Binding-site contacts:
Ligand atom O3 contacts residue ILE89 of chain 1.B at 3.7 Å.
Ligand atom C5 contacts residue LEU88 of chain 1.B at 3.8 Å (hydrophobic).
Ligand atom C13 contacts residue PHE121 of chain 1.B at 3.5 Å (hydrophobic).
Ligand atom C28 contacts residue THR52 of chain 1.B at 3.4 Å.
Ligand atom O1 contacts residue SER106 of chain 1.B at 2.9 Å (h-bond).
Ligand atom N1 contacts residue LEU88 of chain 1.B at 3.4 Å.
Ligand atom O1 contacts residue PHE105 of chain 1.B at 3.7 Å.
Ligand atom N1 contacts residue SER51 of chain 1.B at 3.5 Å (h-bond).
Ligand atom C24 contacts residue MET225 of chain 1.B at 3.8 Å (hydrophobic).
Ligand atom O2 contacts residue ARG95 of chain 1.B at 3.1 Å (salt-bridge).
Ligand atom O2 contacts residue SER106 of chain 1.B at 2.8 Å (h-bond).
Ligand atom C14 contacts residue PHE121 of chain 1.B at 3.5 Å (hydrophobic).
Ligand atom C28 contacts residue SER48 of chain 1.B at 3.1 Å.
Ligand atom C6 contacts residue LEU88 of chain 1.B at 3.5 Å (hydrophobic).
Ligand atom C7 contacts residue CYS54 of chain 1.B at 3.5 Å (hydrophobic).
Ligand atom C2 contacts residue CYS54 of chain 1.B at 3.8 Å (hydrophobic).
Ligand atom C26 contacts residue ILE55 of chain 1.B at 3.4 Å (hydrophobic).
Ligand atom C4 contacts residue SER51 of chain 1.B at 3.1 Å.
Ligand atom C24 contacts residue SER51 of chain 1.B at 3.6 Å.
Ligand atom O2 contacts residue PHE18 of chain 1.B at 3.4 Å.
Ligand atom C5 contacts residue SER51 of chain 1.B at 3.8 Å.
Ligand atom O3 contacts residue LEU88 of chain 1.B at 3.1 Å (h-bond).
Ligand atom O3 contacts residue ILE92 of chain 1.B at 3.0 Å.
Ligand atom C27 contacts residue THR52 of chain 1.B at 3.3 Å.
Ligand atom C3 contacts residue SER51 of chain 1.B at 3.7 Å.
Ligand atom C29 contacts residue SER51 of chain 1.B at 3.8 Å.
Ligand atom C28 contacts residue MET225 of chain 1.B at 3.5 Å (hydrophobic).
Ligand atom C23 contacts residue SER51 of chain 1.B at 3.8 Å.
Ligand atom C11 contacts residue PHE47 of chain 1.B at 3.4 Å (hydrophobic).
Ligand atom C3 contacts residue PHE105 of chain 1.B at 3.4 Å (hydrophobic).
Ligand atom C8 contacts residue LEU88 of chain 1.B at 3.6 Å (hydrophobic).
Ligand atom C2 contacts residue PHE105 of chain 1.B at 3.7 Å (hydrophobic).
Ligand atom C29 contacts residue SER48 of chain 1.B at 3.1 Å.
Ligand atom C29 contacts residue MET225 of chain 1.B at 3.4 Å (hydrophobic).
Ligand atom C19 contacts residue GLY210 of chain 1.B at 3.2 Å.
Ligand atom C1 contacts residue SER106 of chain 1.B at 3.4 Å.
Ligand atom C10 contacts residue PHE47 of chain 1.B at 3.3 Å (hydrophobic).
Ligand atom C3 contacts residue LEU50 of chain 1.B at 3.6 Å (hydrophobic).
Ligand atom C25 contacts residue SER51 of chain 1.B at 3.7 Å.
Ligand atom C10 contacts residue SER51 of chain 1.B at 3.7 Å.

Sequence of chain 1.B:
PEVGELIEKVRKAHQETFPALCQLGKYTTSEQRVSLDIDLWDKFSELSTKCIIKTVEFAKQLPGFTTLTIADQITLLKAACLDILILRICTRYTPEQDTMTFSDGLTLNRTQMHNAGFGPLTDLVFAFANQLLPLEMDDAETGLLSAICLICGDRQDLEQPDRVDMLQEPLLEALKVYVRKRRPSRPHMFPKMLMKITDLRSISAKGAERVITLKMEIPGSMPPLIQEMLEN

The protein below binds the small molecule below.
Small molecule (SMILES): CC1(C)CCC(c2cnc3ccccc3c2)c2cc(C(=O)Nc3ccc(C(=O)O)cc3)ccc21